A protein and the small-molecule ligand that binds it are described below.
Small molecule (SMILES): CC(C)c1ccc(NC(=O)O[C@H](Cn2ccnc2)c2ccc(F)cc2)cc1

Binding-site contacts:
Ligand atom CAM contacts residue ALA260 of chain 1.A at 3.7 Å (hydrophobic).
Ligand atom CAE contacts residue ALA264 of chain 1.A at 3.4 Å (hydrophobic).
Ligand atom CAA contacts residue GLN99 of chain 1.A at 3.4 Å.
Ligand atom NBA contacts residue LEU329 of chain 1.A at 3.8 Å.
Ligand atom CAH contacts residue ALA88 of chain 1.A at 3.7 Å (hydrophobic).
Ligand atom CAN contacts residue LEU329 of chain 1.A at 3.9 Å (hydrophobic).
Ligand atom CAI contacts residue HEM1 of chain 1.B at 3.1 Å.
Ligand atom CAT contacts residue TYR89 of chain 1.A at 3.6 Å (hydrophobic).
Ligand atom CAE contacts residue THR268 of chain 1.A at 3.9 Å.
Ligand atom CAL contacts residue LEU100 of chain 1.A at 3.7 Å (hydrophobic).
Ligand atom FAD contacts residue MET79 of chain 1.A at 3.4 Å.
Ligand atom CAW contacts residue LEU100 of chain 1.A at 3.9 Å (hydrophobic).
Ligand atom CAB contacts residue GLN99 of chain 1.A at 3.9 Å.
Ligand atom NAR contacts residue TYR89 of chain 1.A at 2.9 Å (h-bond).
Ligand atom CAG contacts residue MET79 of chain 1.A at 3.5 Å (hydrophobic).
Ligand atom CAO contacts residue HEM1 of chain 1.B at 2.7 Å.
Ligand atom NAQ contacts residue HEM1 of chain 1.B at 2.0 Å.
Ligand atom FAD contacts residue TYR76 of chain 1.A at 3.8 Å.
Ligand atom CAU contacts residue TYR76 of chain 1.A at 3.8 Å (hydrophobic).
Ligand atom CAM contacts residue HEM1 of chain 1.B at 3.4 Å.
Ligand atom OAC contacts residue ALA264 of chain 1.A at 3.9 Å.
Ligand atom CAA contacts residue ALA88 of chain 1.A at 4.0 Å (hydrophobic).
Ligand atom OAC contacts residue PHE83 of chain 1.A at 3.8 Å.
Ligand atom CAE contacts residue HEM1 of chain 1.B at 3.2 Å.
Ligand atom CAU contacts residue MET79 of chain 1.A at 3.6 Å (hydrophobic).
Ligand atom CAV contacts residue TYR89 of chain 1.A at 3.8 Å (hydrophobic).
Ligand atom CAK contacts residue PHE263 of chain 1.A at 3.8 Å (hydrophobic).
Ligand atom CAF contacts residue TYR76 of chain 1.A at 2.8 Å (hydrophobic).
Ligand atom OAS contacts residue TYR89 of chain 1.A at 3.4 Å (h-bond).
Ligand atom NBA contacts residue HEM1 of chain 1.B at 4.0 Å.
Ligand atom CAL contacts residue ALA88 of chain 1.A at 3.4 Å (hydrophobic).
Ligand atom CAB contacts residue LEU100 of chain 1.A at 3.6 Å (hydrophobic).
Ligand atom CAH contacts residue MET96 of chain 1.A at 3.7 Å (hydrophobic).
Ligand atom CAN contacts residue ALA264 of chain 1.A at 3.9 Å (hydrophobic).
Ligand atom CAB contacts residue LEU103 of chain 1.A at 3.3 Å (hydrophobic).
Ligand atom CAJ contacts residue TYR89 of chain 1.A at 3.6 Å (hydrophobic).
Ligand atom CAV contacts residue HEM1 of chain 1.B at 3.5 Å.
Ligand atom CAL contacts residue MET96 of chain 1.A at 3.7 Å (hydrophobic).
Ligand atom CAJ contacts residue TYR76 of chain 1.A at 3.4 Å (hydrophobic).
Ligand atom CAH contacts residue TYR89 of chain 1.A at 3.8 Å (hydrophobic).

Sequence of chain 1.A:
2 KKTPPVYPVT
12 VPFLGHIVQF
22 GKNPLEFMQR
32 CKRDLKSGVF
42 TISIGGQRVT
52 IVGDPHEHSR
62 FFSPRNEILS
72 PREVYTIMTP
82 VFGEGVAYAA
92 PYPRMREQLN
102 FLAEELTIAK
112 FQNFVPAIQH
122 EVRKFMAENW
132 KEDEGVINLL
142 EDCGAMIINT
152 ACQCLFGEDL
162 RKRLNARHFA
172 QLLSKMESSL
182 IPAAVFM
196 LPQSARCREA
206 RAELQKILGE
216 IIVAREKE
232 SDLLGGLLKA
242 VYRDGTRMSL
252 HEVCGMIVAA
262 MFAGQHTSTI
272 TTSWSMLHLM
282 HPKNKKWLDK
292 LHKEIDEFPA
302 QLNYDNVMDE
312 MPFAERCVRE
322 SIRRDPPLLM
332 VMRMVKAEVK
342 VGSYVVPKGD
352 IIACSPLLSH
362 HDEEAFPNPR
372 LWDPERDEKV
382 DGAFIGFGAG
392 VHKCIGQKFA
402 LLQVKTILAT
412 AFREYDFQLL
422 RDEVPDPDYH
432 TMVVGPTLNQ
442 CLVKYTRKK